Sequence of chain 1.C:
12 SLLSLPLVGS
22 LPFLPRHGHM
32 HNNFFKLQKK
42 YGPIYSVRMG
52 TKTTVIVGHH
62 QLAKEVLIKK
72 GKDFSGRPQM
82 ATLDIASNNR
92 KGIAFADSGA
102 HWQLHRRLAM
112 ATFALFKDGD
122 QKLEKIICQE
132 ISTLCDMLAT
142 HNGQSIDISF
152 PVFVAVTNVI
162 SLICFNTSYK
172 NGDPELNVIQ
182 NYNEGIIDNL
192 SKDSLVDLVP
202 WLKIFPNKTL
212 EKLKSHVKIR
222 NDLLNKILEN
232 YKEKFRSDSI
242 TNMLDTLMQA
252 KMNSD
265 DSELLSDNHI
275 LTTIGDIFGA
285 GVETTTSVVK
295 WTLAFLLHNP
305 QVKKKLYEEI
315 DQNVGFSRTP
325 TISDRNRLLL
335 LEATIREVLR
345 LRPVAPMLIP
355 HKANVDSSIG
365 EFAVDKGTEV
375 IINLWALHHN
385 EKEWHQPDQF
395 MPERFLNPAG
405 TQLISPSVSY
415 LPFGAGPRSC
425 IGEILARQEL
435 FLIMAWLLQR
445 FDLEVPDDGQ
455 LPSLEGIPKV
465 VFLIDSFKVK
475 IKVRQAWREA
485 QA

A protein and the small-molecule ligand that binds it are described below.
Small molecule (SMILES): [C-]#[N+][C@H](C)[C@@H]1CC[C@@H]2[C@@H]3CC[C@H]4C[C@@H](OC=O)CC[C@]4(C)[C@H]3CC[C@@]21C

Binding-site contacts:
Ligand atom N22 contacts residue HEM1 of chain 1.I at 3.2 Å (h-bond).
Ligand atom C15 contacts residue ILE187 of chain 1.C at 3.6 Å (hydrophobic).
Ligand atom C15 contacts residue TYR183 of chain 1.C at 3.4 Å (hydrophobic).
Ligand atom C19 contacts residue HEM1 of chain 1.I at 4.1 Å.
Ligand atom C06 contacts residue VAL464 of chain 1.C at 4.1 Å (hydrophobic).
Ligand atom O16 contacts residue ARG221 of chain 1.C at 3.2 Å.
Ligand atom C07 contacts residue VAL465 of chain 1.C at 3.6 Å (hydrophobic).
Ligand atom C15 contacts residue ARG221 of chain 1.C at 3.2 Å.
Ligand atom C09 contacts residue PHE96 of chain 1.C at 4.0 Å (hydrophobic).
Ligand atom C01 contacts residue ILE187 of chain 1.C at 4.1 Å (hydrophobic).
Ligand atom C17 contacts residue PHE96 of chain 1.C at 4.1 Å (hydrophobic).
Ligand atom C04 contacts residue ILE187 of chain 1.C at 3.9 Å (hydrophobic).
Ligand atom C03 contacts residue ILE188 of chain 1.C at 3.5 Å (hydrophobic).
Ligand atom C23 contacts residue THR288 of chain 1.C at 4.1 Å.
Ligand atom O14 contacts residue ASN184 of chain 1.C at 2.7 Å (h-bond).
Ligand atom O16 contacts residue GLY279 of chain 1.C at 3.6 Å (h-bond).
Ligand atom C04 contacts residue ASN184 of chain 1.C at 3.6 Å.
Ligand atom C21 contacts residue THR288 of chain 1.C at 3.5 Å.
Ligand atom C04 contacts residue ILE188 of chain 1.C at 3.6 Å (hydrophobic).
Ligand atom N22 contacts residue THR288 of chain 1.C at 3.7 Å.
Ligand atom C19 contacts residue ALA284 of chain 1.C at 3.8 Å (hydrophobic).
Ligand atom C11 contacts residue GLY283 of chain 1.C at 4.2 Å.
Ligand atom C24 contacts residue VAL348 of chain 1.C at 4.0 Å (hydrophobic).
Ligand atom C26 contacts residue VAL464 of chain 1.C at 3.2 Å (hydrophobic).
Ligand atom O14 contacts residue ILE187 of chain 1.C at 3.2 Å.
Ligand atom O16 contacts residue TYR183 of chain 1.C at 3.9 Å.
Ligand atom C15 contacts residue ASN184 of chain 1.C at 2.8 Å.
Ligand atom O16 contacts residue ASN184 of chain 1.C at 3.3 Å (h-bond).
Ligand atom C06 contacts residue VAL465 of chain 1.C at 3.8 Å (hydrophobic).
Ligand atom C26 contacts residue PHE96 of chain 1.C at 3.9 Å (hydrophobic).
Ligand atom C24 contacts residue ALA349 of chain 1.C at 3.9 Å (hydrophobic).
Ligand atom C09 contacts residue ASP280 of chain 1.C at 3.5 Å.
Ligand atom C18 contacts residue ALA284 of chain 1.C at 3.4 Å (hydrophobic).
Ligand atom C20 contacts residue ILE353 of chain 1.C at 4.1 Å (hydrophobic).
Ligand atom C18 contacts residue ALA95 of chain 1.C at 4.1 Å (hydrophobic).
Ligand atom C13 contacts residue ASN184 of chain 1.C at 3.1 Å.
Ligand atom C23 contacts residue HEM1 of chain 1.I at 2.1 Å.
Ligand atom C10 contacts residue ASP280 of chain 1.C at 3.4 Å.
Ligand atom C08 contacts residue PHE96 of chain 1.C at 4.0 Å (hydrophobic).
Ligand atom C13 contacts residue GLY283 of chain 1.C at 4.1 Å.